Sequence of chain 1.A:
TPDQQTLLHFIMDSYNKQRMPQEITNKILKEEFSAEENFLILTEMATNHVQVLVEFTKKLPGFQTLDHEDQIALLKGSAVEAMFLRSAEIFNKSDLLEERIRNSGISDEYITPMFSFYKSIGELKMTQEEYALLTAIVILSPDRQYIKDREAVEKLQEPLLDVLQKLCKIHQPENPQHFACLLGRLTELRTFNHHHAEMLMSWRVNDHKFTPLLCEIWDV

This small molecule binds to this protein.
Small molecule (SMILES): CC(C)C[C@@H](CO)NC(=O)[C@H](CC(C)C)NC(=O)[C@H](Cc1ccc(O)cc1)NC(=O)[C@H](CCCN=C(N)N)NC(=O)[C@H](CC(C)C)NC(=O)[C@H](CC(C)C)NC(=O)[C@H](C)N

Binding-site contacts:
Ligand atom O contacts residue LYS60 of chain 1.A at 2.7 Å (salt-bridge).
Ligand atom CD2 contacts residue PRO220 of chain 1.A at 3.7 Å (hydrophobic).
Ligand atom CD2 contacts residue LEU77 of chain 1.A at 4.1 Å (hydrophobic).
Ligand atom CG contacts residue LEU221 of chain 1.A at 4.4 Å (hydrophobic).
Ligand atom NH2 contacts residue ILE74 of chain 1.A at 4.0 Å.
Ligand atom CD1 contacts residue GLN73 of chain 1.A at 4.3 Å.
Ligand atom O contacts residue GLU57 of chain 1.A at 3.8 Å.
Ligand atom CZ contacts residue GLN73 of chain 1.A at 3.4 Å.
Ligand atom CB contacts residue GLU224 of chain 1.A at 4.3 Å.
Ligand atom N contacts residue VAL56 of chain 1.A at 4.4 Å.
Ligand atom NH1 contacts residue GLN73 of chain 1.A at 2.9 Å (h-bond).
Ligand atom CA contacts residue LYS60 of chain 1.A at 4.3 Å.
Ligand atom CD2 contacts residue LEU221 of chain 1.A at 3.6 Å (hydrophobic).
Ligand atom N contacts residue ILE74 of chain 1.A at 4.3 Å.
Ligand atom C contacts residue VAL56 of chain 1.A at 4.4 Å (hydrophobic).
Ligand atom NH2 contacts residue GLN73 of chain 1.A at 3.1 Å (h-bond).
Ligand atom CD1 contacts residue LEU77 of chain 1.A at 4.0 Å (hydrophobic).
Ligand atom NH1 contacts residue HIS70 of chain 1.A at 3.6 Å.
Ligand atom CD2 contacts residue LYS60 of chain 1.A at 4.1 Å.
Ligand atom NH2 contacts residue HIS70 of chain 1.A at 2.9 Å (h-bond).
Ligand atom CZ contacts residue HIS70 of chain 1.A at 3.8 Å.
Ligand atom CD1 contacts residue LEU221 of chain 1.A at 3.9 Å (hydrophobic).
Ligand atom CB contacts residue ILE74 of chain 1.A at 3.9 Å (hydrophobic).
Ligand atom CD1 contacts residue ILE74 of chain 1.A at 3.6 Å (hydrophobic).
Ligand atom CD2 contacts residue VAL56 of chain 1.A at 4.2 Å (hydrophobic).
Ligand atom CB contacts residue VAL56 of chain 1.A at 4.0 Å (hydrophobic).
Ligand atom C contacts residue LYS60 of chain 1.A at 3.9 Å.
Ligand atom CD2 contacts residue GLU224 of chain 1.A at 4.1 Å.
Ligand atom CB contacts residue LEU77 of chain 1.A at 4.3 Å (hydrophobic).
Ligand atom CD2 contacts residue PHE65 of chain 1.A at 3.8 Å (hydrophobic).
Ligand atom CG contacts residue LEU77 of chain 1.A at 4.0 Å (hydrophobic).
Ligand atom CD1 contacts residue GLU224 of chain 1.A at 4.4 Å.
Ligand atom CD1 contacts residue LYS78 of chain 1.A at 3.8 Å.
Ligand atom C contacts residue ILE74 of chain 1.A at 4.5 Å (hydrophobic).
Ligand atom CD1 contacts residue ILE225 of chain 1.A at 3.9 Å (hydrophobic).
Ligand atom CD2 contacts residue ILE225 of chain 1.A at 3.9 Å (hydrophobic).